Binding-site contacts:
Ligand atom C8 contacts residue GLN138 of chain 1.A at 3.5 Å.
Ligand atom CL contacts residue GLN138 of chain 1.A at 3.8 Å.
Ligand atom C6 contacts residue GLN138 of chain 1.A at 3.7 Å.
Ligand atom O contacts residue TYR134 of chain 1.A at 3.7 Å.
Ligand atom C11 contacts residue GLY13 of chain 1.A at 3.8 Å.
Ligand atom N1 contacts residue TYR134 of chain 1.A at 3.4 Å.
Ligand atom C contacts residue GLN15 of chain 1.A at 3.6 Å.
Ligand atom C9 contacts residue PHE11 of chain 1.A at 3.6 Å (hydrophobic).
Ligand atom C3 contacts residue HIS50 of chain 1.A at 3.5 Å.
Ligand atom C4 contacts residue TYR134 of chain 1.A at 3.7 Å (hydrophobic).
Ligand atom O1 contacts residue GLN156 of chain 1.A at 2.4 Å (h-bond).
Ligand atom C12 contacts residue GLY13 of chain 1.A at 3.9 Å.
Ligand atom CL contacts residue GLN156 of chain 1.A at 3.5 Å.
Ligand atom C2 contacts residue GLN156 of chain 1.A at 3.8 Å.
Ligand atom O1 contacts residue ATP1 of chain 1.B at 3.8 Å.
Ligand atom C4 contacts residue GLN15 of chain 1.A at 3.5 Å.
Ligand atom C10 contacts residue PHE11 of chain 1.A at 3.8 Å (hydrophobic).
Ligand atom C10 contacts residue VAL142 of chain 1.A at 3.7 Å (hydrophobic).
Ligand atom C2 contacts residue GLN138 of chain 1.A at 3.4 Å.
Ligand atom C5 contacts residue GLN156 of chain 1.A at 3.5 Å.
Ligand atom N2 contacts residue ASP141 of chain 1.A at 2.9 Å (salt-bridge).
Ligand atom C12 contacts residue GLN138 of chain 1.A at 3.3 Å.
Ligand atom C11 contacts residue GLN138 of chain 1.A at 3.9 Å.
Ligand atom C3 contacts residue TYR134 of chain 1.A at 3.3 Å (hydrophobic).
Ligand atom C7 contacts residue GLN138 of chain 1.A at 3.8 Å.
Ligand atom CL contacts residue VAL152 of chain 1.A at 3.7 Å.
Ligand atom C4 contacts residue THR53 of chain 1.A at 3.9 Å.
Ligand atom N1 contacts residue GLN15 of chain 1.A at 3.8 Å.
Ligand atom C7 contacts residue ASP141 of chain 1.A at 3.8 Å.
Ligand atom C7 contacts residue HIS50 of chain 1.A at 3.3 Å.
Ligand atom O contacts residue HIS50 of chain 1.A at 3.2 Å (h-bond).
Ligand atom N2 contacts residue GLN138 of chain 1.A at 3.5 Å.
Ligand atom CL contacts residue GLY13 of chain 1.A at 3.6 Å.
Ligand atom N contacts residue TYR134 of chain 1.A at 3.1 Å.
Ligand atom O1 contacts residue MG1 of chain 1.C at 3.7 Å.
Ligand atom N contacts residue HIS50 of chain 1.A at 2.9 Å (h-bond).
Ligand atom C11 contacts residue VAL152 of chain 1.A at 3.8 Å (hydrophobic).
Ligand atom N2 contacts residue HIS50 of chain 1.A at 3.5 Å (h-bond).
Ligand atom C13 contacts residue GLN138 of chain 1.A at 3.3 Å.
Ligand atom CL contacts residue ATP1 of chain 1.B at 3.8 Å.

Sequence of chain 1.A:
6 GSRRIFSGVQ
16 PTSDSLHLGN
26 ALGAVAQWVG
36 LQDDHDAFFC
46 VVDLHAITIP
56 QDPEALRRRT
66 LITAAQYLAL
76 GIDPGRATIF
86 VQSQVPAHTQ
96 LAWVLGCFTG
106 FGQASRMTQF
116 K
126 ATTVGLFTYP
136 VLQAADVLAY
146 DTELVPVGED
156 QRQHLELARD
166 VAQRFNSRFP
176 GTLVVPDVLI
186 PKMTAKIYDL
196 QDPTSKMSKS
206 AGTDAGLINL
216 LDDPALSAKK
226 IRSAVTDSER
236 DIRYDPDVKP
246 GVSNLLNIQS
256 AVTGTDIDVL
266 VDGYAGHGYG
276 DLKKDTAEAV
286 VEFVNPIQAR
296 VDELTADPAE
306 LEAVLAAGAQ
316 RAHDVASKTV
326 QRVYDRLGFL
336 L

This small molecule binds to this protein.
Small molecule (SMILES): CNC1=NC(=O)[C@H]([C@H](C)c2c[nH]c3cccc(Cl)c23)O1